Binding-site contacts:
Ligand atom C10 contacts residue ARG188 of chain 1.A at 4.0 Å.
Ligand atom C11 contacts residue TYR54 of chain 1.A at 3.5 Å (hydrophobic).
Ligand atom C12 contacts residue HIS41 of chain 1.A at 3.6 Å.
Ligand atom C11 contacts residue ARG188 of chain 1.A at 3.8 Å.
Ligand atom C2 contacts residue GLU166 of chain 1.A at 3.5 Å.
Ligand atom C12 contacts residue TYR54 of chain 1.A at 3.5 Å (hydrophobic).
Ligand atom C12 contacts residue ASP187 of chain 1.A at 4.0 Å.
Ligand atom N1 contacts residue CYS145 of chain 1.A at 3.7 Å.
Ligand atom C2 contacts residue ASN142 of chain 1.A at 3.6 Å.
Ligand atom C6 contacts residue GLU166 of chain 1.A at 4.0 Å.
Ligand atom C4 contacts residue CYS145 of chain 1.A at 3.8 Å (hydrophobic).
Ligand atom C4 contacts residue HIS163 of chain 1.A at 3.3 Å.
Ligand atom C7 contacts residue HIS41 of chain 1.A at 4.0 Å.
Ligand atom C contacts residue ASN142 of chain 1.A at 3.9 Å.
Ligand atom C14 contacts residue HIS41 of chain 1.A at 3.8 Å.
Ligand atom C13 contacts residue MET49 of chain 1.A at 3.9 Å (hydrophobic).
Ligand atom N contacts residue HIS163 of chain 1.A at 2.8 Å (h-bond).
Ligand atom C6 contacts residue HIS164 of chain 1.A at 3.8 Å.
Ligand atom C3 contacts residue GLU166 of chain 1.A at 3.6 Å.
Ligand atom C3 contacts residue LEU141 of chain 1.A at 3.7 Å (hydrophobic).
Ligand atom C1 contacts residue ASN142 of chain 1.A at 3.9 Å.
Ligand atom C6 contacts residue MET165 of chain 1.A at 4.0 Å (hydrophobic).
Ligand atom C10 contacts residue ASP187 of chain 1.A at 3.9 Å.
Ligand atom C2 contacts residue PHE140 of chain 1.A at 3.8 Å (hydrophobic).
Ligand atom N contacts residue SER144 of chain 1.A at 3.9 Å.
Ligand atom C3 contacts residue HIS163 of chain 1.A at 4.0 Å.
Ligand atom C7 contacts residue HIS164 of chain 1.A at 3.8 Å.
Ligand atom C3 contacts residue PHE140 of chain 1.A at 3.2 Å (hydrophobic).
Ligand atom C4 contacts residue MET165 of chain 1.A at 3.9 Å (hydrophobic).
Ligand atom F contacts residue HIS41 of chain 1.A at 3.7 Å.
Ligand atom O contacts residue GLU166 of chain 1.A at 3.0 Å (salt-bridge).
Ligand atom N contacts residue PHE140 of chain 1.A at 3.7 Å.
Ligand atom F contacts residue CYS44 of chain 1.A at 3.3 Å.
Ligand atom C2 contacts residue LEU141 of chain 1.A at 3.5 Å (hydrophobic).
Ligand atom C11 contacts residue ASP187 of chain 1.A at 3.2 Å.
Ligand atom C4 contacts residue GLU166 of chain 1.A at 3.6 Å.
Ligand atom F contacts residue MET49 of chain 1.A at 3.5 Å.
Ligand atom O contacts residue MET165 of chain 1.A at 3.4 Å.
Ligand atom C13 contacts residue HIS41 of chain 1.A at 3.6 Å.
Ligand atom N contacts residue GLU166 of chain 1.A at 3.7 Å.

Sequence of chain 1.A:
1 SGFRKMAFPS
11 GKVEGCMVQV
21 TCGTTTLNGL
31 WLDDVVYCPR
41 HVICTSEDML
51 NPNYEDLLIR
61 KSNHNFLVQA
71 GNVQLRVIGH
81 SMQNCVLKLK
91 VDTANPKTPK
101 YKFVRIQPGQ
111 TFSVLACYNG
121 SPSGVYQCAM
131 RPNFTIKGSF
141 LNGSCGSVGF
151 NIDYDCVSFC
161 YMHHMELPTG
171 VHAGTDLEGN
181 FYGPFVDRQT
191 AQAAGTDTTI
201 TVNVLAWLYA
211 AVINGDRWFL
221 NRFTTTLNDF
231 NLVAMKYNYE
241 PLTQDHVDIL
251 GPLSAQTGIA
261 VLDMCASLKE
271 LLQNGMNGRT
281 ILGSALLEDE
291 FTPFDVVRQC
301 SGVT

The protein below binds the small molecule below.
Small molecule (SMILES): Cc1ccncc1NC(=O)CCc1cccc(F)c1